A small-molecule ligand and the protein it binds are described below.
Small molecule (SMILES): CCCCCCNC(=S)SC[C@H](NC(=O)CC[C@@H](N)C(=O)O)C(=O)NCC(=O)O

Sequence of chain 1.A:
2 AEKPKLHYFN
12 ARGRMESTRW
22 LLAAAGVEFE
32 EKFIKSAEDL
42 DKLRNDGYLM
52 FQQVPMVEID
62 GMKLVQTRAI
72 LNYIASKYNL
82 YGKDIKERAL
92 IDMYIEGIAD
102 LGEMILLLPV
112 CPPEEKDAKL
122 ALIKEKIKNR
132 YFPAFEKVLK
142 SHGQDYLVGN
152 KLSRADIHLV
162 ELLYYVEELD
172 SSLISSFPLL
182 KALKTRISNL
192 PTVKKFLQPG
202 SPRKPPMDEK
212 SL

Binding-site contacts:
Ligand atom C12 contacts residue PHE220 of chain 1.B at 3.2 Å (hydrophobic).
Ligand atom C1 contacts residue ARG15 of chain 1.B at 3.6 Å.
Ligand atom C14 contacts residue ARG45 of chain 1.B at 3.6 Å.
Ligand atom C4 contacts residue VAL55 of chain 1.B at 3.5 Å (hydrophobic).
Ligand atom N contacts residue VAL55 of chain 1.B at 2.6 Å (h-bond).
Ligand atom C15 contacts residue GLN67 of chain 1.B at 3.5 Å.
Ligand atom C15 contacts residue ASP101 of chain 1.A at 3.7 Å.
Ligand atom C8 contacts residue PHE220 of chain 1.B at 3.8 Å (hydrophobic).
Ligand atom O1 contacts residue PHE220 of chain 1.B at 3.4 Å.
Ligand atom O1 contacts residue VAL55 of chain 1.B at 3.3 Å (h-bond).
Ligand atom C10 contacts residue ARG217 of chain 1.B at 3.4 Å.
Ligand atom C contacts residue GLN54 of chain 1.B at 3.6 Å.
Ligand atom C1 contacts residue VAL55 of chain 1.B at 3.5 Å (hydrophobic).
Ligand atom C16 contacts residue THR68 of chain 1.B at 3.4 Å.
Ligand atom O4 contacts residue GLN67 of chain 1.B at 3.5 Å.
Ligand atom O3 contacts residue ARG131 of chain 1.A at 3.1 Å (salt-bridge).
Ligand atom C14 contacts residue ARG131 of chain 1.A at 3.5 Å.
Ligand atom O4 contacts residue THR68 of chain 1.B at 3.1 Å (h-bond).
Ligand atom C3 contacts residue VAL55 of chain 1.B at 3.4 Å (hydrophobic).
Ligand atom S contacts residue TYR9 of chain 1.B at 3.2 Å (h-bond).
Ligand atom O1 contacts residue GLN54 of chain 1.B at 3.4 Å.
Ligand atom O5 contacts residue GLN67 of chain 1.B at 3.7 Å.
Ligand atom C13 contacts residue ARG45 of chain 1.B at 3.8 Å.
Ligand atom C13 contacts residue PHE220 of chain 1.B at 3.0 Å (hydrophobic).
Ligand atom O3 contacts residue GLN54 of chain 1.B at 3.1 Å (h-bond).
Ligand atom O5 contacts residue THR68 of chain 1.B at 2.9 Å (h-bond).
Ligand atom N3 contacts residue ASP101 of chain 1.A at 2.6 Å (salt-bridge).
Ligand atom N3 contacts residue GLN67 of chain 1.B at 2.5 Å (h-bond).
Ligand atom C12 contacts residue VAL55 of chain 1.B at 3.9 Å (hydrophobic).
Ligand atom N2 contacts residue PHE220 of chain 1.B at 3.1 Å.
Ligand atom C3 contacts residue PHE220 of chain 1.B at 3.8 Å (hydrophobic).
Ligand atom O contacts residue GLN54 of chain 1.B at 3.7 Å.
Ligand atom O4 contacts residue PRO56 of chain 1.B at 3.7 Å.
Ligand atom C4 contacts residue PHE220 of chain 1.B at 3.5 Å (hydrophobic).
Ligand atom C16 contacts residue GLN67 of chain 1.B at 3.4 Å.
Ligand atom C2 contacts residue VAL55 of chain 1.B at 3.5 Å (hydrophobic).
Ligand atom O2 contacts residue ARG45 of chain 1.B at 2.9 Å (salt-bridge).
Ligand atom O2 contacts residue ARG131 of chain 1.A at 2.8 Å (salt-bridge).
Ligand atom S contacts residue ARG15 of chain 1.B at 3.8 Å.
Ligand atom C11 contacts residue ARG217 of chain 1.B at 3.2 Å.

Sequence of chain 1.B:
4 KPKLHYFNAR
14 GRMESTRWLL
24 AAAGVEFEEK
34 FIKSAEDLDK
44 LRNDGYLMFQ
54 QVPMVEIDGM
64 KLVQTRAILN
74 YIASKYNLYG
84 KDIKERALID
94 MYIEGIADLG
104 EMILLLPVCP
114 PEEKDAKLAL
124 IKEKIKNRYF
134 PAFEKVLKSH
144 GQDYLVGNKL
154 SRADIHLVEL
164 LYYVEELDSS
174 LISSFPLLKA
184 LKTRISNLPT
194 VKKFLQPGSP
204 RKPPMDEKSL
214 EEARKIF